Sequence of chain 29.O:
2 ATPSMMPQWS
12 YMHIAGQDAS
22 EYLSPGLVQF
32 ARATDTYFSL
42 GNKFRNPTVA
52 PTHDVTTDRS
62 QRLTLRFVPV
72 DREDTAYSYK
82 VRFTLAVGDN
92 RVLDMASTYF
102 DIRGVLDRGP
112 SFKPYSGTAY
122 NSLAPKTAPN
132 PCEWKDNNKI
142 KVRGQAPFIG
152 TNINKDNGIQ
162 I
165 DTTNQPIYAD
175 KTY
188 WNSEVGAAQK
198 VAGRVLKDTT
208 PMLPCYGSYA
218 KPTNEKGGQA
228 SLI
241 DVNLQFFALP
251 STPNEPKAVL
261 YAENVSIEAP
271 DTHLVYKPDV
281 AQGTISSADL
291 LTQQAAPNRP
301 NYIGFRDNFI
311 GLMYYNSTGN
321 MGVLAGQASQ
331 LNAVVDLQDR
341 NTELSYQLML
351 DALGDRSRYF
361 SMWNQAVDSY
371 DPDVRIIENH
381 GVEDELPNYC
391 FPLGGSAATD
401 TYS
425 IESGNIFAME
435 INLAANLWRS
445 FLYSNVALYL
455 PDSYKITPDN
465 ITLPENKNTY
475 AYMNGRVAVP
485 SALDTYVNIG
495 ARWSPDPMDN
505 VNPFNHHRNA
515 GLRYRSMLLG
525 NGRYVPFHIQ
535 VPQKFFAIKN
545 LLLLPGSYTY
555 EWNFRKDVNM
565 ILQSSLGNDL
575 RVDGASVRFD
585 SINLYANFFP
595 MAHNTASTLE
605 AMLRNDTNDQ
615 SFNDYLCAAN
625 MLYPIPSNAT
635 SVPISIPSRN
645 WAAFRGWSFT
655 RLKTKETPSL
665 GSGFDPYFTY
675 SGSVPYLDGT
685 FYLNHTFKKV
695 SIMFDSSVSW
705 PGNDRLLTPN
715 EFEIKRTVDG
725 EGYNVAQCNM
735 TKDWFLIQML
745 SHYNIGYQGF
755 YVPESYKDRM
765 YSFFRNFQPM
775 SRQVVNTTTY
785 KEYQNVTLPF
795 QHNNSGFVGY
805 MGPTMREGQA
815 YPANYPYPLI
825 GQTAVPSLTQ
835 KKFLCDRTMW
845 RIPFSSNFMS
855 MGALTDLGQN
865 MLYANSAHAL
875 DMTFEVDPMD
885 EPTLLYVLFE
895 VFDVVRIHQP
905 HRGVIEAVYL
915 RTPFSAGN

A protein and the small-molecule ligand that binds it are described below.
Small molecule (SMILES): CSCC[C@H](NC(=O)[C@H](Cc1ccccc1)NC(=O)[C@H]1CCCN1C(=O)[C@@H](N)CCCN=C(N)N)C(=O)NCC(=O)N[C@@H](C=O)[C@@H](C)O

Binding-site contacts:
Ligand atom OG1 contacts residue PRO48 of chain 29.O at 3.1 Å.
Ligand atom CA contacts residue ALA51 of chain 29.O at 4.4 Å (hydrophobic).
Ligand atom O contacts residue PRO48 of chain 29.O at 3.4 Å.
Ligand atom NH1 contacts residue MET606 of chain 29.O at 4.0 Å.
Ligand atom CD2 contacts residue ASP55 of chain 29.O at 3.8 Å.
Ligand atom CB contacts residue PRO52 of chain 29.O at 3.8 Å (hydrophobic).
Ligand atom CB contacts residue TYR38 of chain 29.N at 3.6 Å (hydrophobic).
Ligand atom CD2 contacts residue TYR38 of chain 29.N at 3.8 Å (hydrophobic).
Ligand atom CE2 contacts residue THR599 of chain 29.O at 4.2 Å.
Ligand atom CB contacts residue ALA34 of chain 29.N at 4.3 Å (hydrophobic).
Ligand atom O contacts residue ALA34 of chain 29.N at 4.1 Å.
Ligand atom CD2 contacts residue VAL56 of chain 29.O at 3.8 Å (hydrophobic).
Ligand atom CA contacts residue VAL50 of chain 29.O at 3.0 Å (hydrophobic).
Ligand atom CE2 contacts residue ASP55 of chain 29.O at 3.6 Å.
Ligand atom CD1 contacts residue TYR38 of chain 29.N at 4.4 Å (hydrophobic).
Ligand atom CG contacts residue TYR38 of chain 29.N at 3.7 Å (hydrophobic).
Ligand atom NH1 contacts residue GLY27 of chain 29.N at 4.4 Å.
Ligand atom CA contacts residue PRO48 of chain 29.O at 4.2 Å (hydrophobic).
Ligand atom CD2 contacts residue HIS54 of chain 29.O at 4.4 Å.
Ligand atom N contacts residue PRO52 of chain 29.O at 4.0 Å.
Ligand atom CA contacts residue PRO52 of chain 29.O at 4.1 Å (hydrophobic).
Ligand atom NH1 contacts residue PHE31 of chain 29.N at 3.0 Å.
Ligand atom N contacts residue VAL50 of chain 29.O at 4.2 Å.
Ligand atom O contacts residue THR49 of chain 29.O at 4.2 Å.
Ligand atom O contacts residue PRO52 of chain 29.O at 4.0 Å.
Ligand atom O contacts residue GLY17 of chain 29.O at 4.0 Å.
Ligand atom C contacts residue PRO48 of chain 29.O at 3.9 Å (hydrophobic).
Ligand atom NH2 contacts residue THR602 of chain 29.O at 4.4 Å.
Ligand atom C contacts residue VAL50 of chain 29.O at 3.6 Å (hydrophobic).
Ligand atom CZ contacts residue PHE31 of chain 29.N at 4.3 Å (hydrophobic).
Ligand atom CB contacts residue VAL56 of chain 29.O at 4.2 Å (hydrophobic).
Ligand atom CD1 contacts residue ALA34 of chain 29.N at 4.3 Å (hydrophobic).
Ligand atom NH2 contacts residue MET606 of chain 29.O at 4.2 Å.
Ligand atom C contacts residue PRO52 of chain 29.O at 4.2 Å (hydrophobic).
Ligand atom OG1 contacts residue THR49 of chain 29.O at 4.2 Å.
Ligand atom CZ contacts residue PHE31 of chain 29.N at 4.2 Å (hydrophobic).
Ligand atom CB contacts residue THR49 of chain 29.O at 4.0 Å.
Ligand atom O contacts residue VAL50 of chain 29.O at 3.7 Å.
Ligand atom N contacts residue VAL50 of chain 29.O at 3.6 Å (h-bond).
Ligand atom CB contacts residue PRO48 of chain 29.O at 3.9 Å (hydrophobic).

Sequence of chain 29.N:
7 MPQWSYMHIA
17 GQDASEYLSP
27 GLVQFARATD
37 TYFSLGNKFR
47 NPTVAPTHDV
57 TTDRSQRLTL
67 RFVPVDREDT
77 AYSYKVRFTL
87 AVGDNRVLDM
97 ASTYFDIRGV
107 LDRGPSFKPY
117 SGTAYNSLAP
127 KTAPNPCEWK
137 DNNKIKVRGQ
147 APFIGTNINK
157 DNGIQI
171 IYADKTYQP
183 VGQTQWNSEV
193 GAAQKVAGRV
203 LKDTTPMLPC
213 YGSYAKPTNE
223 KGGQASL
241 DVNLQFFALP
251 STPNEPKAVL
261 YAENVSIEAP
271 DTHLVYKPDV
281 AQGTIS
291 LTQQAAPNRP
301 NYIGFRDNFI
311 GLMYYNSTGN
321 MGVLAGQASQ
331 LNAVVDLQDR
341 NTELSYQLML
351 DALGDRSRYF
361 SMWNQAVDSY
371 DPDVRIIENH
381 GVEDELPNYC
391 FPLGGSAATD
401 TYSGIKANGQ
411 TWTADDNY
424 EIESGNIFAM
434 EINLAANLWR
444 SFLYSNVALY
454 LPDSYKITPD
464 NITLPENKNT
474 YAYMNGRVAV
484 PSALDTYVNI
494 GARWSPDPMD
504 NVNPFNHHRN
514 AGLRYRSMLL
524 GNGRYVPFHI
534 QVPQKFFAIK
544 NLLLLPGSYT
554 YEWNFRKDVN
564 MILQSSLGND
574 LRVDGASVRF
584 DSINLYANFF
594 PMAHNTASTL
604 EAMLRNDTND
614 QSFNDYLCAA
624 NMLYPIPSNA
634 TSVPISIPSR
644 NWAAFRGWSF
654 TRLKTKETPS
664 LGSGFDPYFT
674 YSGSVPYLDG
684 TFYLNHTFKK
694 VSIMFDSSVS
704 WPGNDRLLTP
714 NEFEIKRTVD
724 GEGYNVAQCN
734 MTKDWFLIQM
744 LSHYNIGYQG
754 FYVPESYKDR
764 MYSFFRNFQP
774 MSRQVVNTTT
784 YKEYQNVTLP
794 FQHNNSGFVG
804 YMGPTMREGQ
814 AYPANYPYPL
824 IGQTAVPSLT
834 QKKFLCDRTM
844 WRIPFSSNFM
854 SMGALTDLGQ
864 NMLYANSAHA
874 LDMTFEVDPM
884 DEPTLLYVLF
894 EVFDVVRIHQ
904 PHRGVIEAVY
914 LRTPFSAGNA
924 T

Sequence of chain 29.P:
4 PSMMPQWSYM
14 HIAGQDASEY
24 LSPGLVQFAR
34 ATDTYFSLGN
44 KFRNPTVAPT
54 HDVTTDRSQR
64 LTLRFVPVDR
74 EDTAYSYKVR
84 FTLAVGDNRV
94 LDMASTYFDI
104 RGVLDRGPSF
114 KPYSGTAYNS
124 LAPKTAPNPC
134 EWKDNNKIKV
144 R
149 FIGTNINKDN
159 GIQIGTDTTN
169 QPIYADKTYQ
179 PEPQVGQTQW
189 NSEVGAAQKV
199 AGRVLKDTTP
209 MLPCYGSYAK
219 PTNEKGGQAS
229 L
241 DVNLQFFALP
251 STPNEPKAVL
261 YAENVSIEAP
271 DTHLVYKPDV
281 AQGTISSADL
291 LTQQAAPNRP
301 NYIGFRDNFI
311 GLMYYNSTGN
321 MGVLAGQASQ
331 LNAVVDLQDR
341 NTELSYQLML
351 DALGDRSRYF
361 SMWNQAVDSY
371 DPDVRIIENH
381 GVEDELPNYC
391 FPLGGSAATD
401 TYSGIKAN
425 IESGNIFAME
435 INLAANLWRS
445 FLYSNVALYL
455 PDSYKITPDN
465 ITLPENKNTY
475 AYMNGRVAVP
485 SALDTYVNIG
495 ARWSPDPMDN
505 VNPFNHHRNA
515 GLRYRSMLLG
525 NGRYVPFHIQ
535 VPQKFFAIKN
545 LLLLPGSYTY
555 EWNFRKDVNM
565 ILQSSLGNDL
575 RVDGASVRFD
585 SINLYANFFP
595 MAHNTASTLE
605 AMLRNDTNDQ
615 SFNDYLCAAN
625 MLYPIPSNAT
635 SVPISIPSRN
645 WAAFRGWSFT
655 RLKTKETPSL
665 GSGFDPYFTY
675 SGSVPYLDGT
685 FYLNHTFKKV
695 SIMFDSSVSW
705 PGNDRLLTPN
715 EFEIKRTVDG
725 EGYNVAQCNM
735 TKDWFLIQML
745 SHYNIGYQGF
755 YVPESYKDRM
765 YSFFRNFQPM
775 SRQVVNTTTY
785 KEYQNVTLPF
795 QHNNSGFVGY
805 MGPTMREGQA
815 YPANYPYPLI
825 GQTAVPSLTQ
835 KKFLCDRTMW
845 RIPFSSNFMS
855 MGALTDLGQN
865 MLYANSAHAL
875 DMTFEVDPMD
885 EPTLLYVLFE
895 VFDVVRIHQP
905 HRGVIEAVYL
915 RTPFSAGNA